Sequence of chain 1.A:
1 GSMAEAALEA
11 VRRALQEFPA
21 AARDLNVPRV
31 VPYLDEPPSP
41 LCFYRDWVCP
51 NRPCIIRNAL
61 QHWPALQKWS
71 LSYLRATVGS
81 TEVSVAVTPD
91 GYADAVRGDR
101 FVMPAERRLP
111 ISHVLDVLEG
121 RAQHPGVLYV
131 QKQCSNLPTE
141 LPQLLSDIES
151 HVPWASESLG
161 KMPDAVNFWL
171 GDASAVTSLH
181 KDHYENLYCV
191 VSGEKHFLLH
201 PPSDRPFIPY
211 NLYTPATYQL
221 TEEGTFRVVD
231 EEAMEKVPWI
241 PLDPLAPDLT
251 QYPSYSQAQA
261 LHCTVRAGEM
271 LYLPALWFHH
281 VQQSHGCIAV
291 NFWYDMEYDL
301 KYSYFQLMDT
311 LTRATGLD

The small molecule below binds the protein below.
Small molecule (SMILES): O=C(O)CCC(=O)C(=O)O

Binding-site contacts:
Ligand atom C2 contacts residue NI1 of chain 1.C at 3.0 Å.
Ligand atom C1 contacts residue ASN186 of chain 1.A at 3.5 Å.
Ligand atom O5 contacts residue HIS279 of chain 1.A at 3.1 Å (h-bond).
Ligand atom O1 contacts residue ASN186 of chain 1.A at 2.4 Å (h-bond).
Ligand atom O3 contacts residue TYR188 of chain 1.A at 2.6 Å (h-bond).
Ligand atom C4 contacts residue TRP169 of chain 1.A at 3.9 Å (hydrophobic).
Ligand atom O3 contacts residue LYS195 of chain 1.A at 3.2 Å.
Ligand atom C1 contacts residue HIS279 of chain 1.A at 4.0 Å.
Ligand atom C5 contacts residue TRP169 of chain 1.A at 3.9 Å (hydrophobic).
Ligand atom O2 contacts residue NI1 of chain 1.C at 2.7 Å (h-bond).
Ligand atom C1 contacts residue NI1 of chain 1.C at 2.9 Å.
Ligand atom C5 contacts residue TYR188 of chain 1.A at 3.8 Å (hydrophobic).
Ligand atom O2 contacts residue TRP169 of chain 1.A at 3.9 Å.
Ligand atom C5 contacts residue VAL281 of chain 1.A at 3.4 Å (hydrophobic).
Ligand atom O4 contacts residue TYR129 of chain 1.A at 2.6 Å (h-bond).
Ligand atom C1 contacts residue TRP169 of chain 1.A at 4.2 Å (hydrophobic).
Ligand atom O4 contacts residue THR177 of chain 1.A at 2.5 Å (h-bond).
Ligand atom C2 contacts residue TYR188 of chain 1.A at 4.1 Å (hydrophobic).
Ligand atom C5 contacts residue TYR129 of chain 1.A at 3.1 Å (hydrophobic).
Ligand atom O3 contacts residue TYR129 of chain 1.A at 3.1 Å (h-bond).
Ligand atom C1 contacts residue TYR188 of chain 1.A at 3.9 Å (hydrophobic).
Ligand atom O1 contacts residue TYR188 of chain 1.A at 3.3 Å.
Ligand atom O2 contacts residue TRP293 of chain 1.A at 3.4 Å.
Ligand atom C3 contacts residue TYR188 of chain 1.A at 3.6 Å (hydrophobic).
Ligand atom C4 contacts residue THR177 of chain 1.A at 3.4 Å.
Ligand atom C4 contacts residue VAL281 of chain 1.A at 3.6 Å (hydrophobic).
Ligand atom C2 contacts residue TRP169 of chain 1.A at 4.1 Å (hydrophobic).
Ligand atom O4 contacts residue VAL281 of chain 1.A at 3.7 Å.
Ligand atom C3 contacts residue TRP169 of chain 1.A at 3.5 Å (hydrophobic).
Ligand atom C5 contacts residue THR177 of chain 1.A at 3.3 Å.
Ligand atom O5 contacts residue NI1 of chain 1.C at 2.5 Å (h-bond).
Ligand atom O2 contacts residue ASN186 of chain 1.A at 3.8 Å.
Ligand atom O3 contacts residue TRP169 of chain 1.A at 3.9 Å.
Ligand atom O4 contacts residue TRP169 of chain 1.A at 4.2 Å.
Ligand atom O5 contacts residue VAL281 of chain 1.A at 4.0 Å.
Ligand atom O1 contacts residue NI1 of chain 1.C at 3.8 Å.
Ligand atom C2 contacts residue HIS279 of chain 1.A at 3.9 Å.
Ligand atom O5 contacts residue HIS180 of chain 1.A at 3.5 Å.
Ligand atom O3 contacts residue VAL281 of chain 1.A at 3.3 Å.
Ligand atom O2 contacts residue ASN291 of chain 1.A at 4.2 Å.